The protein below binds the small molecule below.
Small molecule (SMILES): CC(=O)N[C@@H]1[C@@H](O)[C@H](O)[C@@H](CO)O[C@H]1O

Sequence of chain 1.A:
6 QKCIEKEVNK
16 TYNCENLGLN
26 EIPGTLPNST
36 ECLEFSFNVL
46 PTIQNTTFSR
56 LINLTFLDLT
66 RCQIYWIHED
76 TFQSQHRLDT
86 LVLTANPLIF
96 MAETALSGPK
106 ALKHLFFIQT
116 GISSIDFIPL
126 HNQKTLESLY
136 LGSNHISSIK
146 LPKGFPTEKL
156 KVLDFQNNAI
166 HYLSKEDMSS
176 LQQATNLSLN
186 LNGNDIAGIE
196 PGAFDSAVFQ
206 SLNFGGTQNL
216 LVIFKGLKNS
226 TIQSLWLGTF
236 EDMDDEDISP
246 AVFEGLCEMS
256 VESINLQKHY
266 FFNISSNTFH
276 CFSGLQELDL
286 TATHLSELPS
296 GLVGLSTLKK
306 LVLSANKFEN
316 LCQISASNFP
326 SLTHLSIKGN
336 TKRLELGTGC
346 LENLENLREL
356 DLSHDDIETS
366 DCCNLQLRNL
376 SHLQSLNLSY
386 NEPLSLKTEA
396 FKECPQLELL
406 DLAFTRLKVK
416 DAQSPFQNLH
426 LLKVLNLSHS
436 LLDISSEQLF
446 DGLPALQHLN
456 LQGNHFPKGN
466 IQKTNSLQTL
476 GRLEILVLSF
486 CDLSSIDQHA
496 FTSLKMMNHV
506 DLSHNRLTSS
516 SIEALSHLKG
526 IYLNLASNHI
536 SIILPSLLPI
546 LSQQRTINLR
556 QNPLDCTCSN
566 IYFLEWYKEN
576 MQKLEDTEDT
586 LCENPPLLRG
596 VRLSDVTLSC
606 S

Binding-site contacts:
Ligand atom C6 contacts residue GLU350 of chain 1.A at 3.4 Å.
Ligand atom O4 contacts residue GLU350 of chain 1.A at 3.6 Å (salt-bridge).
Ligand atom O7 contacts residue ASN348 of chain 1.A at 3.6 Å.
Ligand atom N2 contacts residue ASN374 of chain 1.A at 2.9 Å (h-bond).
Ligand atom C8 contacts residue GLU347 of chain 1.A at 3.7 Å.
Ligand atom C5 contacts residue GLU350 of chain 1.A at 3.8 Å.
Ligand atom N2 contacts residue GLU347 of chain 1.A at 4.0 Å.
Ligand atom C7 contacts residue ASN374 of chain 1.A at 3.7 Å.
Ligand atom C7 contacts residue GLU347 of chain 1.A at 3.9 Å.
Ligand atom O6 contacts residue GLU350 of chain 1.A at 4.2 Å.
Ligand atom C2 contacts residue ASN374 of chain 1.A at 2.4 Å.
Ligand atom O5 contacts residue GLU350 of chain 1.A at 4.0 Å.
Ligand atom O7 contacts residue GLU347 of chain 1.A at 3.6 Å (salt-bridge).
Ligand atom C4 contacts residue ASN374 of chain 1.A at 4.3 Å.
Ligand atom O5 contacts residue ASN374 of chain 1.A at 2.5 Å (h-bond).
Ligand atom C4 contacts residue GLU350 of chain 1.A at 3.2 Å.
Ligand atom O6 contacts residue SER376 of chain 1.A at 4.2 Å.
Ligand atom C2 contacts residue GLU347 of chain 1.A at 3.8 Å.
Ligand atom O7 contacts residue ASN374 of chain 1.A at 4.1 Å.
Ligand atom C1 contacts residue ASN374 of chain 1.A at 1.5 Å.
Ligand atom C3 contacts residue GLU350 of chain 1.A at 4.3 Å.
Ligand atom C5 contacts residue ASN374 of chain 1.A at 3.8 Å.
Ligand atom C1 contacts residue GLU347 of chain 1.A at 3.8 Å.
Ligand atom O3 contacts residue GLU350 of chain 1.A at 4.3 Å.
Ligand atom C3 contacts residue ASN374 of chain 1.A at 3.8 Å.